A small-molecule ligand and the protein it binds are described below.
Small molecule (SMILES): CC[C@H](C)[C@H](N)C(=O)N[C@@H](CO)C(=O)N[C@@H](CCC(=O)O)C(=O)N[C@H](C=O)C(C)C

Binding-site contacts:
Ligand atom CB contacts residue VAL4 of chain 15.E at 4.4 Å (hydrophobic).
Ligand atom N contacts residue ALA2 of chain 15.E at 2.8 Å (h-bond).
Ligand atom CG1 contacts residue ALA2 of chain 15.E at 4.5 Å (hydrophobic).
Ligand atom C contacts residue GLN3 of chain 15.E at 3.9 Å.
Ligand atom CA contacts residue VAL4 of chain 15.E at 3.3 Å (hydrophobic).
Ligand atom CG1 contacts residue GLN3 of chain 15.E at 3.3 Å.
Ligand atom O contacts residue GLN3 of chain 15.E at 2.9 Å (h-bond).
Ligand atom OG contacts residue GLN3 of chain 15.E at 3.3 Å (h-bond).
Ligand atom CB contacts residue GLN3 of chain 15.E at 3.7 Å.
Ligand atom O contacts residue VAL4 of chain 15.E at 4.4 Å.
Ligand atom CG2 contacts residue SER5 of chain 15.E at 3.4 Å.
Ligand atom CB contacts residue ALA2 of chain 15.E at 4.4 Å (hydrophobic).
Ligand atom CG contacts residue VAL4 of chain 15.E at 4.4 Å (hydrophobic).
Ligand atom CB contacts residue ALA2 of chain 15.E at 3.3 Å (hydrophobic).
Ligand atom C contacts residue VAL4 of chain 15.E at 4.0 Å (hydrophobic).
Ligand atom N contacts residue GLY1 of chain 15.E at 4.5 Å.
Ligand atom CA contacts residue GLN3 of chain 15.E at 4.5 Å.
Ligand atom N contacts residue VAL4 of chain 15.E at 3.1 Å (h-bond).
Ligand atom N contacts residue VAL4 of chain 15.E at 4.3 Å.
Ligand atom C contacts residue VAL4 of chain 15.E at 3.5 Å (hydrophobic).
Ligand atom CA contacts residue VAL4 of chain 15.E at 4.1 Å (hydrophobic).
Ligand atom OE1 contacts residue ASN25 of chain 15.E at 4.2 Å.
Ligand atom CB contacts residue VAL4 of chain 15.E at 4.0 Å (hydrophobic).
Ligand atom O contacts residue VAL4 of chain 15.E at 3.2 Å (h-bond).
Ligand atom CG2 contacts residue ALA2 of chain 15.E at 4.0 Å (hydrophobic).
Ligand atom CG2 contacts residue VAL4 of chain 15.E at 3.4 Å (hydrophobic).
Ligand atom OE1 contacts residue VAL4 of chain 15.E at 3.6 Å.
Ligand atom CA contacts residue ALA2 of chain 15.E at 3.3 Å (hydrophobic).
Ligand atom CG2 contacts residue GLN3 of chain 15.E at 3.5 Å.
Ligand atom C contacts residue ALA2 of chain 15.E at 4.0 Å (hydrophobic).
Ligand atom O contacts residue ALA2 of chain 15.E at 4.0 Å.
Ligand atom N contacts residue GLN3 of chain 15.E at 4.5 Å.
Ligand atom CB contacts residue GLN3 of chain 15.E at 4.0 Å.
Ligand atom CD contacts residue VAL4 of chain 15.E at 3.6 Å (hydrophobic).
Ligand atom CA contacts residue ALA2 of chain 15.E at 3.9 Å (hydrophobic).
Ligand atom C contacts residue ALA2 of chain 15.E at 3.5 Å (hydrophobic).
Ligand atom OE2 contacts residue VAL4 of chain 15.E at 3.7 Å.

Sequence of chain 15.E:
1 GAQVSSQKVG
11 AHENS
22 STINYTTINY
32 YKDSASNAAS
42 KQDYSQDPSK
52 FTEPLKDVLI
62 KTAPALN